Binding-site contacts:
Ligand atom C19 contacts residue ALA64 of chain 1.A at 3.8 Å (hydrophobic).
Ligand atom C20 contacts residue LEU94 of chain 1.A at 3.9 Å (hydrophobic).
Ligand atom C15 contacts residue TYR116 of chain 1.A at 3.9 Å (hydrophobic).
Ligand atom C20 contacts residue LEU174 of chain 1.A at 3.9 Å (hydrophobic).
Ligand atom C12 contacts residue GLY120 of chain 1.A at 3.8 Å.
Ligand atom C18 contacts residue ALA64 of chain 1.A at 3.3 Å (hydrophobic).
Ligand atom C10 contacts residue GLY120 of chain 1.A at 3.9 Å.
Ligand atom N2 contacts residue LEU174 of chain 1.A at 3.9 Å.
Ligand atom C4 contacts residue GLU43 of chain 1.A at 3.5 Å.
Ligand atom N4 contacts residue HIS117 of chain 1.A at 3.1 Å (h-bond).
Ligand atom C9 contacts residue GLU118 of chain 1.A at 3.6 Å.
Ligand atom N5 contacts residue LYS66 of chain 1.A at 3.6 Å.
Ligand atom N2 contacts residue VAL53 of chain 1.A at 3.8 Å.
Ligand atom N4 contacts residue ALA64 of chain 1.A at 3.6 Å.
Ligand atom C13 contacts residue GLY120 of chain 1.A at 3.7 Å.
Ligand atom C11 contacts residue VAL45 of chain 1.A at 3.5 Å (hydrophobic).
Ligand atom C5 contacts residue VAL45 of chain 1.A at 3.9 Å (hydrophobic).
Ligand atom C14 contacts residue VAL45 of chain 1.A at 3.9 Å (hydrophobic).
Ligand atom C14 contacts residue HIS117 of chain 1.A at 3.9 Å.
Ligand atom C18 contacts residue HIS115 of chain 1.A at 3.4 Å.
Ligand atom C9 contacts residue TYR116 of chain 1.A at 3.7 Å (hydrophobic).
Ligand atom C21 contacts residue LEU94 of chain 1.A at 3.7 Å (hydrophobic).
Ligand atom C4 contacts residue CYS44 of chain 1.A at 3.8 Å (hydrophobic).
Ligand atom C21 contacts residue ALA64 of chain 1.A at 3.8 Å (hydrophobic).
Ligand atom C17 contacts residue LEU174 of chain 1.A at 3.9 Å (hydrophobic).
Ligand atom C10 contacts residue TYR116 of chain 1.A at 3.6 Å (hydrophobic).
Ligand atom C13 contacts residue VAL45 of chain 1.A at 3.7 Å (hydrophobic).
Ligand atom N4 contacts residue HIS115 of chain 1.A at 3.8 Å.
Ligand atom C15 contacts residue HIS117 of chain 1.A at 3.1 Å.
Ligand atom C21 contacts residue THR114 of chain 1.A at 3.5 Å.
Ligand atom N3 contacts residue HIS117 of chain 1.A at 3.9 Å.
Ligand atom C18 contacts residue LEU174 of chain 1.A at 3.5 Å (hydrophobic).
Ligand atom N4 contacts residue LEU174 of chain 1.A at 3.8 Å.
Ligand atom N4 contacts residue TYR116 of chain 1.A at 3.8 Å.
Ligand atom C22 contacts residue LEU94 of chain 1.A at 3.8 Å (hydrophobic).
Ligand atom C24 contacts residue LEU174 of chain 1.A at 3.9 Å (hydrophobic).
Ligand atom C19 contacts residue LEU174 of chain 1.A at 3.5 Å (hydrophobic).
Ligand atom C18 contacts residue THR114 of chain 1.A at 3.8 Å.
Ligand atom C12 contacts residue VAL45 of chain 1.A at 3.5 Å (hydrophobic).
Ligand atom C10 contacts residue HIS117 of chain 1.A at 3.4 Å.

Sequence of chain 1.A:
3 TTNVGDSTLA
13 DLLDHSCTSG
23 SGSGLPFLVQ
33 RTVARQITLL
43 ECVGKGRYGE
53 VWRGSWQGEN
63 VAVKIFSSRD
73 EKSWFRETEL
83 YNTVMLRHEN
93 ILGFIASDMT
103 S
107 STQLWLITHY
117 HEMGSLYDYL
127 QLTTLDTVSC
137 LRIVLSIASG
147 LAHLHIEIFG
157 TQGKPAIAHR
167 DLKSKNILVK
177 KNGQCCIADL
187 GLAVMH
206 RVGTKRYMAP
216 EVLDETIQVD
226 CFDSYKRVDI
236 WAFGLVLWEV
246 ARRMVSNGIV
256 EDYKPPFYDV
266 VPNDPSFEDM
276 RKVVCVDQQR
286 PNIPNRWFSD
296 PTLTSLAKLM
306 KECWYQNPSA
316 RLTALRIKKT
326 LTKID

This protein binds this small molecule.
Small molecule (SMILES): c1cc(-c2cnn3cc(-c4ccc(OCCN5CCCCC5)cc4)cnc23)ccn1